A small-molecule ligand and the protein it binds are described below.
Small molecule (SMILES): Nc1nc(O)c2cc(C[C@@](O)(CNCC(=O)N[C@@H]3O[C@H](COP(=O)(O)O)[C@@H](O)[C@H]3O)c3ccc(C(=O)N[C@@H](CCC(=O)O)C(=O)O)cc3)ccc2n1

Sequence of chain 1.A:
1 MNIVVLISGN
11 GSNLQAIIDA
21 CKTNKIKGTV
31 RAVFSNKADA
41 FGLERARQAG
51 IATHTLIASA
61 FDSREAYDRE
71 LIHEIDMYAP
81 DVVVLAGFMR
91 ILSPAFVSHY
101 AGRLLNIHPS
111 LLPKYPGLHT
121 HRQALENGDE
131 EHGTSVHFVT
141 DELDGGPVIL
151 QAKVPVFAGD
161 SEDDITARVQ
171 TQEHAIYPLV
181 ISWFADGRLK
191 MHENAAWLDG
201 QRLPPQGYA

Binding-site contacts:
Ligand atom O31 contacts residue GLY11 of chain 1.A at 3.6 Å.
Ligand atom O23 contacts residue PRO109 of chain 1.A at 3.2 Å.
Ligand atom O20 contacts residue PRO109 of chain 1.A at 3.4 Å.
Ligand atom C7 contacts residue PHE88 of chain 1.A at 3.3 Å (hydrophobic).
Ligand atom N contacts residue MET89 of chain 1.A at 3.2 Å (h-bond).
Ligand atom OT contacts residue ARG64 of chain 1.A at 2.7 Å (salt-bridge).
Ligand atom C7 contacts residue ARG90 of chain 1.A at 3.5 Å.
Ligand atom C16 contacts residue MET89 of chain 1.A at 3.3 Å (hydrophobic).
Ligand atom C24 contacts residue GLU173 of chain 1.A at 3.3 Å.
Ligand atom C12 contacts residue ILE91 of chain 1.A at 3.4 Å (hydrophobic).
Ligand atom O26 contacts residue GLY87 of chain 1.A at 3.4 Å.
Ligand atom O32 contacts residue ASN10 of chain 1.A at 3.6 Å (h-bond).
Ligand atom O24 contacts residue GLU173 of chain 1.A at 2.6 Å (salt-bridge).
Ligand atom O28 contacts residue GLN170 of chain 1.A at 3.1 Å (h-bond).
Ligand atom P29 contacts residue GLY11 of chain 1.A at 3.6 Å.
Ligand atom N1 contacts residue LEU92 of chain 1.A at 3.1 Å (h-bond).
Ligand atom P29 contacts residue SER12 of chain 1.A at 3.5 Å.
Ligand atom NA2 contacts residue LEU92 of chain 1.A at 2.9 Å (h-bond).
Ligand atom C19 contacts residue ILE107 of chain 1.A at 3.6 Å (hydrophobic).
Ligand atom O contacts residue ARG64 of chain 1.A at 2.9 Å (salt-bridge).
Ligand atom O23 contacts residue GLU173 of chain 1.A at 2.6 Å (salt-bridge).
Ligand atom NA2 contacts residue VAL97 of chain 1.A at 3.2 Å.
Ligand atom C8 contacts residue ARG90 of chain 1.A at 3.0 Å.
Ligand atom OT contacts residue ARG90 of chain 1.A at 3.5 Å.
Ligand atom C8 contacts residue ILE91 of chain 1.A at 3.6 Å (hydrophobic).
Ligand atom N3 contacts residue VAL139 of chain 1.A at 3.5 Å.
Ligand atom C contacts residue ARG64 of chain 1.A at 3.5 Å.
Ligand atom O31 contacts residue SER12 of chain 1.A at 2.6 Å (h-bond).
Ligand atom O31 contacts residue ASN10 of chain 1.A at 3.5 Å.
Ligand atom O23 contacts residue ILE107 of chain 1.A at 3.6 Å.
Ligand atom OT contacts residue ILE91 of chain 1.A at 2.8 Å (h-bond).
Ligand atom O30 contacts residue SER12 of chain 1.A at 3.3 Å (h-bond).
Ligand atom O17 contacts residue ILE91 of chain 1.A at 3.4 Å.
Ligand atom N18 contacts residue HIS108 of chain 1.A at 3.2 Å (h-bond).
Ligand atom O32 contacts residue GLY11 of chain 1.A at 2.8 Å (h-bond).
Ligand atom C20 contacts residue PRO109 of chain 1.A at 3.4 Å (hydrophobic).
Ligand atom O24 contacts residue GLN170 of chain 1.A at 3.0 Å (h-bond).
Ligand atom C27 contacts residue GLY87 of chain 1.A at 3.5 Å.
Ligand atom O30 contacts residue ASN13 of chain 1.A at 2.9 Å (h-bond).
Ligand atom C15 contacts residue MET89 of chain 1.A at 3.6 Å (hydrophobic).